This small molecule binds to this protein.
Small molecule (SMILES): C[C@H](N)C(=O)O

Sequence of chain 2.A:
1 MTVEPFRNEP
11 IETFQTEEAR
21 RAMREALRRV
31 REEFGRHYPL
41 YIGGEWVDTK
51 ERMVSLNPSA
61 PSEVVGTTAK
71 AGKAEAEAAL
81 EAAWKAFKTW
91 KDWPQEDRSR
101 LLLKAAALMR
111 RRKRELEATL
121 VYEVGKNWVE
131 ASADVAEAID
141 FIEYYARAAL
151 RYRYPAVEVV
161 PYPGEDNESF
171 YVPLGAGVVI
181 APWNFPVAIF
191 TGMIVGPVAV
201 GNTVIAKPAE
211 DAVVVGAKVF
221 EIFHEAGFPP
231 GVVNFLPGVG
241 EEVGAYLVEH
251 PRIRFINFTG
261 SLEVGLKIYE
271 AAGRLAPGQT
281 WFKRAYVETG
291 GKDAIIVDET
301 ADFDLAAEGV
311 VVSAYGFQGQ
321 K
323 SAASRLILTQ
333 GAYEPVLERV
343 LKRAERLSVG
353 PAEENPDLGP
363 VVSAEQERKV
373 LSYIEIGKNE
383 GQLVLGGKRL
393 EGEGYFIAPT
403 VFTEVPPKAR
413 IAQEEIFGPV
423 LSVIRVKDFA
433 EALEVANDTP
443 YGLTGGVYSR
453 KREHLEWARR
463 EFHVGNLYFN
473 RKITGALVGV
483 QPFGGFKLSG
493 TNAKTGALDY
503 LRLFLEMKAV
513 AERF

Binding-site contacts:
Ligand atom CA contacts residue PHE185 of chain 2.A at 4.0 Å (hydrophobic).
Ligand atom OXT contacts residue PHE185 of chain 2.A at 4.2 Å.
Ligand atom O contacts residue SER323 of chain 2.A at 3.8 Å.
Ligand atom C contacts residue ALA478 of chain 2.A at 3.8 Å (hydrophobic).
Ligand atom N contacts residue GLU137 of chain 2.A at 4.2 Å.
Ligand atom O contacts residue THR476 of chain 2.A at 4.0 Å.
Ligand atom OXT contacts residue THR476 of chain 2.A at 3.7 Å.
Ligand atom CB contacts residue PHE485 of chain 2.A at 3.7 Å (hydrophobic).
Ligand atom O contacts residue GLY477 of chain 2.A at 3.2 Å (h-bond).
Ligand atom OXT contacts residue GLY477 of chain 2.A at 2.8 Å (h-bond).
Ligand atom O contacts residue PHE485 of chain 2.A at 3.6 Å.
Ligand atom N contacts residue PHE485 of chain 2.A at 3.7 Å.
Ligand atom C contacts residue PHE485 of chain 2.A at 4.3 Å (hydrophobic).
Ligand atom OXT contacts residue ALA478 of chain 2.A at 4.2 Å.
Ligand atom C contacts residue THR476 of chain 2.A at 4.3 Å.
Ligand atom C contacts residue SER323 of chain 2.A at 3.3 Å.
Ligand atom O contacts residue ALA478 of chain 2.A at 3.0 Å (h-bond).
Ligand atom OXT contacts residue SER323 of chain 2.A at 2.7 Å (h-bond).
Ligand atom OXT contacts residue LYS321 of chain 2.A at 4.3 Å.
Ligand atom CB contacts residue PHE185 of chain 2.A at 3.6 Å (hydrophobic).
Ligand atom CA contacts residue PHE485 of chain 2.A at 4.2 Å (hydrophobic).
Ligand atom CA contacts residue SER323 of chain 2.A at 4.1 Å.
Ligand atom N contacts residue ALA478 of chain 2.A at 4.3 Å.
Ligand atom CB contacts residue CSO322 of chain 2.A at 3.2 Å.
Ligand atom CB contacts residue SER323 of chain 2.A at 3.8 Å.
Ligand atom C contacts residue GLY477 of chain 2.A at 3.3 Å.